A protein and the small-molecule ligand that binds it are described below.
Small molecule (SMILES): CC(=O)N[C@@H]1[C@@H](O)[C@H](O)[C@@H](CO)O[C@H]1O

Sequence of chain 1.C:
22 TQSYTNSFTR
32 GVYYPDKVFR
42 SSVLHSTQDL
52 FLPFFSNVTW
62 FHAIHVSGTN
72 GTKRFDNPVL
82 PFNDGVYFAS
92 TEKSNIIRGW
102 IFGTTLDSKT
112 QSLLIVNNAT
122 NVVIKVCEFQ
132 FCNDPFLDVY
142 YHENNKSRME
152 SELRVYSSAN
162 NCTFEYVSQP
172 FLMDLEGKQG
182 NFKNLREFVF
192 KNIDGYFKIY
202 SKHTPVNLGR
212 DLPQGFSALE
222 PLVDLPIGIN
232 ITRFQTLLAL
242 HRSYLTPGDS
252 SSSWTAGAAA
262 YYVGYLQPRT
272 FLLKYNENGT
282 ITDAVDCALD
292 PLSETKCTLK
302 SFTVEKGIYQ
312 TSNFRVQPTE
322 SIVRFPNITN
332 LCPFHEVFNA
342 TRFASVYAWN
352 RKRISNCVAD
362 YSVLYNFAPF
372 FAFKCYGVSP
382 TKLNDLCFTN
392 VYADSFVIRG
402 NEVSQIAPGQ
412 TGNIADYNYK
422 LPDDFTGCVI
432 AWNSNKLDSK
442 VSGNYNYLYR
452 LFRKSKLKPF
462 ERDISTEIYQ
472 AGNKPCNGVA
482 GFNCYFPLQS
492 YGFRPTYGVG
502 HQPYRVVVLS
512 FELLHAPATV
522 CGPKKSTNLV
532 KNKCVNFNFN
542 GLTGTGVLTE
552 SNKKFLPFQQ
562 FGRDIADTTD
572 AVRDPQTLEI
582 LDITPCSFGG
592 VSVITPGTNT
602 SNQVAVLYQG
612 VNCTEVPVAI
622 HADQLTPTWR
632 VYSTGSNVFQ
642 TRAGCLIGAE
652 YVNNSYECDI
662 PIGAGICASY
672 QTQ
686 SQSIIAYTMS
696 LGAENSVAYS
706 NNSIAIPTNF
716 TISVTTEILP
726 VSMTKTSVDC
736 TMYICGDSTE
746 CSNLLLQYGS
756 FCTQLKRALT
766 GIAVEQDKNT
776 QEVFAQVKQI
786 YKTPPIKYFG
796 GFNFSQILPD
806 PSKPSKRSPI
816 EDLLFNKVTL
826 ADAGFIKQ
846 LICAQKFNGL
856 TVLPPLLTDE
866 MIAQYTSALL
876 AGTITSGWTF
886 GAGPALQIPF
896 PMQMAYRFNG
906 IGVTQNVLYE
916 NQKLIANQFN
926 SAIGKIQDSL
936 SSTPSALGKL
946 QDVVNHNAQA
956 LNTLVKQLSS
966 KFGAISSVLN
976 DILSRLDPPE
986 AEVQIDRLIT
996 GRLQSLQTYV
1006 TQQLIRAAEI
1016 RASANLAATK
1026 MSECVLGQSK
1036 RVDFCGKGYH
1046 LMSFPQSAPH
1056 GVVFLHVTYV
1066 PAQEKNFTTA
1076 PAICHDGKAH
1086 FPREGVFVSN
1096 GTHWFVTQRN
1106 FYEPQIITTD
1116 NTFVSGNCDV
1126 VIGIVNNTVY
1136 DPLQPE

Binding-site contacts:
Ligand atom O5 contacts residue ASN654 of chain 1.C at 2.4 Å (h-bond).
Ligand atom N2 contacts residue ASN654 of chain 1.C at 2.9 Å (h-bond).
Ligand atom C5 contacts residue ASN654 of chain 1.C at 3.7 Å.
Ligand atom C1 contacts residue ASN654 of chain 1.C at 1.4 Å.
Ligand atom C7 contacts residue ASN654 of chain 1.C at 3.5 Å.
Ligand atom C4 contacts residue ASN654 of chain 1.C at 4.2 Å.
Ligand atom C3 contacts residue ASN654 of chain 1.C at 3.8 Å.
Ligand atom O7 contacts residue ASN654 of chain 1.C at 3.7 Å.
Ligand atom C2 contacts residue ASN654 of chain 1.C at 2.5 Å.